Binding-site contacts:
Ligand atom O5 contacts residue ARG14 of chain 1.A at 3.5 Å (salt-bridge).
Ligand atom C1 contacts residue ARG14 of chain 1.A at 3.7 Å.
Ligand atom C2 contacts residue ASN57 of chain 1.A at 2.5 Å.
Ligand atom C6 contacts residue ARG14 of chain 1.A at 3.9 Å.
Ligand atom C1 contacts residue ASN57 of chain 1.A at 1.4 Å.
Ligand atom C4 contacts residue ASN57 of chain 1.A at 4.2 Å.
Ligand atom O5 contacts residue ASN57 of chain 1.A at 2.4 Å (h-bond).
Ligand atom C3 contacts residue ASN57 of chain 1.A at 3.8 Å.
Ligand atom C5 contacts residue ASN57 of chain 1.A at 3.7 Å.
Ligand atom O7 contacts residue ASN57 of chain 1.A at 3.9 Å.
Ligand atom N2 contacts residue ASN57 of chain 1.A at 2.9 Å (h-bond).
Ligand atom C7 contacts residue ASN57 of chain 1.A at 3.6 Å.
Ligand atom C5 contacts residue ARG14 of chain 1.A at 3.5 Å.

This small molecule binds to this protein.
Small molecule (SMILES): CC(=O)N[C@H]1CO[C@H](CO[C@@H]2O[C@@H](C)[C@@H](O)[C@@H](O)[C@@H]2O)[C@@H](O)[C@@H]1O

Sequence of chain 1.A:
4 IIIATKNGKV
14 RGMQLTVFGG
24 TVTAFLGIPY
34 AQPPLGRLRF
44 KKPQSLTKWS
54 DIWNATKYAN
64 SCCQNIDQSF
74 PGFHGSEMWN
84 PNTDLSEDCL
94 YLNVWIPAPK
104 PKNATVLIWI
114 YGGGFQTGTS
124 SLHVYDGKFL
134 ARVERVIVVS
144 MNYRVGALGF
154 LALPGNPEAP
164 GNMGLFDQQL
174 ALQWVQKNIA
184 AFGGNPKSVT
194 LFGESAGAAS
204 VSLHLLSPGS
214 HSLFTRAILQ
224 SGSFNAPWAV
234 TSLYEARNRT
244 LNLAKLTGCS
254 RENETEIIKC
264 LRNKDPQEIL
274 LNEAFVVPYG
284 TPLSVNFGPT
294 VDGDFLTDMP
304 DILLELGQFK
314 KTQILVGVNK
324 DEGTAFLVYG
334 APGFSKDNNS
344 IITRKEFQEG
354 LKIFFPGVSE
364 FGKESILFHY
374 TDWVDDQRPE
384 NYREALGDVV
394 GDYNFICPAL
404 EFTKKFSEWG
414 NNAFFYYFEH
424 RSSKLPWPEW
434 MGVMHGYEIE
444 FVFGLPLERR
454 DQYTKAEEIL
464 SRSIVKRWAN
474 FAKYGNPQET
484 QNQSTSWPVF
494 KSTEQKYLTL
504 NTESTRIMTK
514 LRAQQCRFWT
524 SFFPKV